Binding-site contacts:
Ligand atom O3 contacts residue PMP1 of chain 2.D at 0.5 Å (h-bond).
Ligand atom O3 contacts residue TYR214 of chain 2.A at 2.3 Å (h-bond).
Ligand atom N1 contacts residue PMP1 of chain 2.D at 0.2 Å (h-bond).
Ligand atom P contacts residue PMP1 of chain 2.D at 0.1 Å.
Ligand atom O2T contacts residue ARG374 of chain 2.A at 2.7 Å (salt-bridge).
Ligand atom C2T contacts residue KST246 of chain 2.A at 0.5 Å.
Ligand atom O2P contacts residue GLY103 of chain 2.A at 3.0 Å (h-bond).
Ligand atom C3T contacts residue KST246 of chain 2.A at 1.6 Å.
Ligand atom C5A contacts residue PMP1 of chain 2.D at 0.1 Å.
Ligand atom O1T contacts residue ARG374 of chain 2.A at 2.9 Å (salt-bridge).
Ligand atom C6 contacts residue PMP1 of chain 2.D at 0.3 Å.
Ligand atom O2P contacts residue SER245 of chain 2.A at 2.7 Å (h-bond).
Ligand atom O1P contacts residue THR104 of chain 2.A at 2.8 Å (h-bond).
Ligand atom C3T contacts residue PMP1 of chain 2.D at 2.7 Å.
Ligand atom O4P contacts residue PMP1 of chain 2.D at 0.2 Å (h-bond).
Ligand atom C4T contacts residue KST246 of chain 2.A at 1.4 Å.
Ligand atom C2A contacts residue PMP1 of chain 2.D at 0.1 Å.
Ligand atom C3T contacts residue TRP130 of chain 2.A at 3.1 Å (hydrophobic).
Ligand atom N1 contacts residue ASP211 of chain 2.A at 2.7 Å (salt-bridge).
Ligand atom S contacts residue KST246 of chain 2.A at 1.3 Å.
Ligand atom C4 contacts residue PMP1 of chain 2.D at 0.2 Å.
Ligand atom O2P contacts residue SER243 of chain 2.A at 2.4 Å (h-bond).
Ligand atom C5T contacts residue KST246 of chain 2.A at 0.6 Å.
Ligand atom O1T contacts residue KST246 of chain 2.A at 2.3 Å (h-bond).
Ligand atom N4A contacts residue KST246 of chain 2.A at 2.3 Å.
Ligand atom O3P contacts residue TYR65 of chain 1.A at 2.5 Å (h-bond).
Ligand atom C4A contacts residue PMP1 of chain 2.D at 0.4 Å.
Ligand atom O1P contacts residue PMP1 of chain 2.D at 0.1 Å (h-bond).
Ligand atom N4A contacts residue PMP1 of chain 2.D at 1.3 Å.
Ligand atom O2P contacts residue PMP1 of chain 2.D at 0.3 Å (h-bond).
Ligand atom C3A contacts residue KST246 of chain 2.A at 1.8 Å.
Ligand atom C2 contacts residue PMP1 of chain 2.D at 0.1 Å.
Ligand atom O2T contacts residue KST246 of chain 2.A at 2.7 Å (h-bond).
Ligand atom O1P contacts residue ARG254 of chain 2.A at 2.8 Å (salt-bridge).
Ligand atom O3P contacts residue PMP1 of chain 2.D at 0.2 Å (h-bond).
Ligand atom O2T contacts residue ASN183 of chain 2.A at 2.8 Å (h-bond).
Ligand atom C4T contacts residue PMP1 of chain 2.D at 2.2 Å.
Ligand atom C5 contacts residue PMP1 of chain 2.D at 0.1 Å.
Ligand atom C3 contacts residue PMP1 of chain 2.D at 0.2 Å.
Ligand atom O3 contacts residue ASN183 of chain 2.A at 3.1 Å (h-bond).

This small molecule binds to this protein.
Small molecule (SMILES): Cc1ncc(COP(=O)(O)O)c(CNc2csc(C(=O)O)c2)c1O

Sequence of chain 1.A:
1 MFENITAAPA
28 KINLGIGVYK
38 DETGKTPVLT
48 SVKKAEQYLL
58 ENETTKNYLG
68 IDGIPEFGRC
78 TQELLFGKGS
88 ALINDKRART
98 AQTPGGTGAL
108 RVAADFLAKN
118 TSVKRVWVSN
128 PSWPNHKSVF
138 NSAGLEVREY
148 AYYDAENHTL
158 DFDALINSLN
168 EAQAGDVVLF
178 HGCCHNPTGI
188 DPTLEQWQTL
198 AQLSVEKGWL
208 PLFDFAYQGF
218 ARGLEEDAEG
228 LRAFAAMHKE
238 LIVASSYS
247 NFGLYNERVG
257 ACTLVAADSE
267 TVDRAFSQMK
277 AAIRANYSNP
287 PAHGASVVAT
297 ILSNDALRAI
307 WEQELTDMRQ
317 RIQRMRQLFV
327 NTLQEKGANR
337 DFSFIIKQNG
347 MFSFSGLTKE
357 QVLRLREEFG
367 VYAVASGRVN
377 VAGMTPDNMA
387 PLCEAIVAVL

Sequence of chain 2.A:
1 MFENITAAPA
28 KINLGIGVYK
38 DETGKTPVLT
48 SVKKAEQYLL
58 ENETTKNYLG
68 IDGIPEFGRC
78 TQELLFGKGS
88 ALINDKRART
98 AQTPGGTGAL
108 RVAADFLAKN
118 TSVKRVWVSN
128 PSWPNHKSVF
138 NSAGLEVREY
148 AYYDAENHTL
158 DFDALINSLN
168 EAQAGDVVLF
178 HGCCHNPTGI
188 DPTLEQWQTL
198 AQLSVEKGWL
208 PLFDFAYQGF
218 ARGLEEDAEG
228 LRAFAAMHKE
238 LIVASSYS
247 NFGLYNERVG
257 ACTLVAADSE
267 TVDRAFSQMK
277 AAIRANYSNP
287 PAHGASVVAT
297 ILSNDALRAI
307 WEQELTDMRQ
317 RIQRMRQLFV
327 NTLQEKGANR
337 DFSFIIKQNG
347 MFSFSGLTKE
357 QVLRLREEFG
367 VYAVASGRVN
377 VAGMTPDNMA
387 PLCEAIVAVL